Sequence of chain 1.A:
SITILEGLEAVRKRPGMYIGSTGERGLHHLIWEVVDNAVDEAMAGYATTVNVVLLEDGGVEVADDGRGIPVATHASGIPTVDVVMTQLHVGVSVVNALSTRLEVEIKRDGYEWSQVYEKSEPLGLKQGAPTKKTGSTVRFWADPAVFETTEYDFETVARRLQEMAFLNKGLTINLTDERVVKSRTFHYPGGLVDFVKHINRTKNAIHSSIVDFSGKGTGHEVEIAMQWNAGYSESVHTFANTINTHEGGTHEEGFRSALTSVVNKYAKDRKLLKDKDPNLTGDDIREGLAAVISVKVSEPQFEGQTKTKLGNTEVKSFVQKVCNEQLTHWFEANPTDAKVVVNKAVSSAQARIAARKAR

Binding-site contacts:
Ligand atom O1A contacts residue ASN66 of chain 1.A at 3.0 Å (h-bond).
Ligand atom C5' contacts residue ASN66 of chain 1.A at 3.3 Å.
Ligand atom N1 contacts residue GLU70 of chain 1.A at 3.1 Å (salt-bridge).
Ligand atom O1B contacts residue MG1 of chain 1.H at 2.0 Å.
Ligand atom N3 contacts residue GLY97 of chain 1.A at 3.5 Å (h-bond).
Ligand atom O2G contacts residue ASN66 of chain 1.A at 3.9 Å.
Ligand atom N7 contacts residue ASN66 of chain 1.A at 3.9 Å.
Ligand atom PA contacts residue GLY138 of chain 1.A at 3.6 Å.
Ligand atom PB contacts residue MG1 of chain 1.H at 3.0 Å.
Ligand atom PB contacts residue ASN66 of chain 1.A at 3.7 Å.
Ligand atom O2G contacts residue GLY138 of chain 1.A at 3.7 Å.
Ligand atom O4' contacts residue VAL113 of chain 1.A at 3.3 Å.
Ligand atom C2 contacts residue GLY97 of chain 1.A at 2.9 Å.
Ligand atom O1A contacts residue VAL139 of chain 1.A at 3.0 Å (h-bond).
Ligand atom N1 contacts residue GLY97 of chain 1.A at 3.2 Å (h-bond).
Ligand atom N6 contacts residue ASP93 of chain 1.A at 3.2 Å (salt-bridge).
Ligand atom C3B contacts residue MG1 of chain 1.H at 3.4 Å.
Ligand atom O2A contacts residue GLY138 of chain 1.A at 3.2 Å.
Ligand atom N6 contacts residue SER183 of chain 1.A at 3.1 Å (h-bond).
Ligand atom C2 contacts residue GLU70 of chain 1.A at 2.7 Å.
Ligand atom C5' contacts residue VAL139 of chain 1.A at 3.9 Å (hydrophobic).
Ligand atom PA contacts residue VAL139 of chain 1.A at 3.9 Å.
Ligand atom C6 contacts residue ILE98 of chain 1.A at 3.8 Å (hydrophobic).
Ligand atom N3 contacts residue GLU70 of chain 1.A at 3.4 Å (salt-bridge).
Ligand atom C5 contacts residue ILE98 of chain 1.A at 3.6 Å (hydrophobic).
Ligand atom N7 contacts residue ILE98 of chain 1.A at 3.6 Å.
Ligand atom O3A contacts residue MG1 of chain 1.H at 3.3 Å.
Ligand atom C6 contacts residue SER183 of chain 1.A at 3.6 Å.
Ligand atom O1A contacts residue MG1 of chain 1.H at 1.9 Å.
Ligand atom O2G contacts residue MG1 of chain 1.H at 2.0 Å.
Ligand atom O2A contacts residue VAL139 of chain 1.A at 3.8 Å.
Ligand atom O2G contacts residue GLU62 of chain 1.A at 3.5 Å (salt-bridge).
Ligand atom PA contacts residue MG1 of chain 1.H at 3.1 Å.
Ligand atom PG contacts residue MG1 of chain 1.H at 3.1 Å.
Ligand atom O1B contacts residue ASN66 of chain 1.A at 2.2 Å (h-bond).
Ligand atom O1A contacts residue GLY138 of chain 1.A at 3.0 Å.
Ligand atom O3G contacts residue MG1 of chain 1.H at 3.6 Å.
Ligand atom O3G contacts residue GLY138 of chain 1.A at 3.4 Å.
Ligand atom N1 contacts residue SER183 of chain 1.A at 3.8 Å.
Ligand atom O5' contacts residue VAL139 of chain 1.A at 3.6 Å.

A small-molecule ligand and the protein it binds are described below.
Small molecule (SMILES): Nc1ncnc2c1ncn2[C@@H]1O[C@H](CO[P](=O)(O)O[P](=O)(O)CP(=O)(O)O)[C@@H](O)[C@H]1O